This protein binds this small molecule.
Small molecule (SMILES): CC(=O)N[C@@H]1[C@@H](O)[C@H](O)[C@@H](CO)O[C@H]1O

Sequence of chain 1.E:
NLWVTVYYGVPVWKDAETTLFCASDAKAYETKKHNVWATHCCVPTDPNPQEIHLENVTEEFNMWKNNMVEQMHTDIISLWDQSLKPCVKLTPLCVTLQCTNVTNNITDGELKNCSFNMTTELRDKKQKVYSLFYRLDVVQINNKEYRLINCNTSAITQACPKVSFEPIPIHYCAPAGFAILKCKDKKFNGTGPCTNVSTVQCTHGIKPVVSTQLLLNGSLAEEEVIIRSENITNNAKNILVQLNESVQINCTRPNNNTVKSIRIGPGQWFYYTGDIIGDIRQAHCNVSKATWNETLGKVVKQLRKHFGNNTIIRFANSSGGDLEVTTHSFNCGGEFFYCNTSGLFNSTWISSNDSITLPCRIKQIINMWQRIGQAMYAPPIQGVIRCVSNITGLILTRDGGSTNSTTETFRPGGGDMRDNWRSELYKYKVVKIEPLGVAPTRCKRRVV

Binding-site contacts:
Ligand atom C1 contacts residue ASN291 of chain 1.E at 1.5 Å.
Ligand atom C2 contacts residue ASN291 of chain 1.E at 2.4 Å.
Ligand atom C5 contacts residue LYS345 of chain 1.E at 4.1 Å.
Ligand atom C6 contacts residue GLU270 of chain 1.E at 4.0 Å.
Ligand atom C3 contacts residue ASN291 of chain 1.E at 3.7 Å.
Ligand atom C4 contacts residue ASN291 of chain 1.E at 4.2 Å.
Ligand atom C5 contacts residue ASN291 of chain 1.E at 3.7 Å.
Ligand atom C7 contacts residue ASN291 of chain 1.E at 3.4 Å.
Ligand atom O5 contacts residue GLU271 of chain 1.E at 4.0 Å.
Ligand atom O7 contacts residue ASN291 of chain 1.E at 3.7 Å.
Ligand atom C2 contacts residue GLU270 of chain 1.E at 4.1 Å.
Ligand atom C8 contacts residue ASN291 of chain 1.E at 3.0 Å.
Ligand atom C3 contacts residue LYS345 of chain 1.E at 4.4 Å.
Ligand atom O5 contacts residue GLU270 of chain 1.E at 3.0 Å (salt-bridge).
Ligand atom C1 contacts residue LYS345 of chain 1.E at 4.5 Å.
Ligand atom N2 contacts residue ASN291 of chain 1.E at 2.8 Å (h-bond).
Ligand atom O5 contacts residue ASN291 of chain 1.E at 2.4 Å (h-bond).
Ligand atom C4 contacts residue GLU270 of chain 1.E at 4.4 Å.
Ligand atom C5 contacts residue GLU270 of chain 1.E at 4.0 Å.
Ligand atom C1 contacts residue GLU270 of chain 1.E at 3.7 Å.
Ligand atom C8 contacts residue GLU292 of chain 1.E at 3.5 Å.
Ligand atom N2 contacts residue GLU292 of chain 1.E at 4.5 Å.